The small molecule below binds the protein below.
Small molecule (SMILES): C/C(=N\Nc1ncc[nH]1)c1ccc(NC(=O)c2cc3cccc([N+](=O)[O-])c3[nH]2)cc1

Sequence of chain 1.A:
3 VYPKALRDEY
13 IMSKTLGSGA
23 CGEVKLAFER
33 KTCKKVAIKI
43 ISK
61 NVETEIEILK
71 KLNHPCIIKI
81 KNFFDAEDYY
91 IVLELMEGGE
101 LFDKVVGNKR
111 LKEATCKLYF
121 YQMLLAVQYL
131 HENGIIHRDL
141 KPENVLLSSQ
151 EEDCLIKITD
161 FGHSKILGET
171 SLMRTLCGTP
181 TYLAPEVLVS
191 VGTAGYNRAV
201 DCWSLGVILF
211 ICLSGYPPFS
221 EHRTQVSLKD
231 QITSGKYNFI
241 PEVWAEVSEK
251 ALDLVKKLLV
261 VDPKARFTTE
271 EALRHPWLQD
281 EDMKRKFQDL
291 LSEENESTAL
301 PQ

Binding-site contacts:
Ligand atom NAF contacts residue GLU65 of chain 1.A at 2.7 Å (salt-bridge).
Ligand atom CAX contacts residue THR159 of chain 1.A at 3.8 Å.
Ligand atom CAU contacts residue THR159 of chain 1.A at 3.7 Å.
Ligand atom CAS contacts residue THR159 of chain 1.A at 3.1 Å.
Ligand atom NAD contacts residue GLU65 of chain 1.A at 3.8 Å.
Ligand atom CAX contacts residue GLU65 of chain 1.A at 3.4 Å.
Ligand atom NAF contacts residue GLY162 of chain 1.A at 3.8 Å.
Ligand atom OBC contacts residue MET96 of chain 1.A at 3.0 Å (h-bond).
Ligand atom NAE contacts residue GLU65 of chain 1.A at 2.9 Å (salt-bridge).
Ligand atom CBA contacts residue CYS23 of chain 1.A at 3.8 Å (hydrophobic).
Ligand atom CAM contacts residue LEU18 of chain 1.A at 3.8 Å (hydrophobic).
Ligand atom CAW contacts residue ASP160 of chain 1.A at 3.7 Å.
Ligand atom NAC contacts residue VAL26 of chain 1.A at 3.7 Å.
Ligand atom NAD contacts residue ASP160 of chain 1.A at 3.7 Å.
Ligand atom CAY contacts residue ASP160 of chain 1.A at 3.2 Å.
Ligand atom CAH contacts residue GLY99 of chain 1.A at 3.5 Å.
Ligand atom NAB contacts residue MET96 of chain 1.A at 2.9 Å (h-bond).
Ligand atom OBC contacts residue LEU95 of chain 1.A at 3.6 Å.
Ligand atom CAR contacts residue THR159 of chain 1.A at 3.5 Å.
Ligand atom CAJ contacts residue MET96 of chain 1.A at 3.3 Å (hydrophobic).
Ligand atom OBC contacts residue GLU97 of chain 1.A at 3.4 Å.
Ligand atom CAT contacts residue THR159 of chain 1.A at 3.2 Å.
Ligand atom NAE contacts residue ASP160 of chain 1.A at 3.5 Å (salt-bridge).
Ligand atom CAP contacts residue LEU146 of chain 1.A at 3.6 Å (hydrophobic).
Ligand atom CAZ contacts residue GLU65 of chain 1.A at 3.8 Å.
Ligand atom NAG contacts residue ASP160 of chain 1.A at 3.4 Å (salt-bridge).
Ligand atom CAI contacts residue GLY99 of chain 1.A at 3.8 Å.
Ligand atom CAU contacts residue LYS41 of chain 1.A at 3.7 Å.
Ligand atom OBB contacts residue LEU95 of chain 1.A at 3.6 Å.
Ligand atom NAF contacts residue ASP160 of chain 1.A at 3.5 Å (salt-bridge).
Ligand atom NAF contacts residue ILE43 of chain 1.A at 3.8 Å.
Ligand atom OBB contacts residue MET96 of chain 1.A at 2.9 Å (h-bond).
Ligand atom CAI contacts residue MET96 of chain 1.A at 3.7 Å (hydrophobic).
Ligand atom CAH contacts residue LEU18 of chain 1.A at 3.5 Å (hydrophobic).
Ligand atom CAN contacts residue VAL26 of chain 1.A at 3.8 Å (hydrophobic).
Ligand atom CAY contacts residue GLU65 of chain 1.A at 3.5 Å.
Ligand atom OBD contacts residue LEU146 of chain 1.A at 3.6 Å.
Ligand atom CAW contacts residue THR159 of chain 1.A at 3.7 Å.
Ligand atom CAY contacts residue ILE43 of chain 1.A at 3.6 Å (hydrophobic).
Ligand atom OBD contacts residue LEU93 of chain 1.A at 3.7 Å.